This protein binds this small molecule.
Small molecule (SMILES): CCN(CC)c1ccc2c(-c3ccccc3C(=O)O)c3ccc(=[N+](CC)CC)cc-3oc2c1

Sequence of chain 3.A:
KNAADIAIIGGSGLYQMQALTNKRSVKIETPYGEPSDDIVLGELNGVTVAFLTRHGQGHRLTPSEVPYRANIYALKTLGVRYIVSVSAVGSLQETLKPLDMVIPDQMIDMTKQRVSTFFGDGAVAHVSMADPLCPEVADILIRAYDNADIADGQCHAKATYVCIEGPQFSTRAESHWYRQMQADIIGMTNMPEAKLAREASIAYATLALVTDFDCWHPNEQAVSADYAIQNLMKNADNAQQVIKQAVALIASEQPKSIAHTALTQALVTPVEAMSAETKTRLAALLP

Binding-site contacts:
Ligand atom C9 contacts residue RHB1 of chain 1.C at 3.6 Å.
Ligand atom O2 contacts residue VAL278 of chain 3.A at 3.2 Å.
Ligand atom N1 contacts residue RHB1 of chain 1.C at 3.4 Å.
Ligand atom C13 contacts residue RHB1 of chain 1.C at 3.1 Å.
Ligand atom C6 contacts residue TYR25 of chain 1.A at 3.7 Å (hydrophobic).
Ligand atom C12 contacts residue RHB1 of chain 1.C at 3.6 Å.
Ligand atom C25 contacts residue TYR25 of chain 1.A at 2.8 Å (hydrophobic).
Ligand atom O1 contacts residue SER22 of chain 1.A at 3.4 Å (h-bond).
Ligand atom C1 contacts residue LEU242 of chain 1.A at 3.6 Å (hydrophobic).
Ligand atom C8 contacts residue RHB1 of chain 1.C at 3.3 Å.
Ligand atom C18 contacts residue GLN275 of chain 3.A at 2.7 Å.
Ligand atom C19 contacts residue GLN275 of chain 3.A at 3.8 Å.
Ligand atom C15 contacts residue RHB1 of chain 1.C at 3.0 Å.
Ligand atom C14 contacts residue RHB1 of chain 1.C at 3.6 Å.
Ligand atom C4 contacts residue ILE239 of chain 1.A at 3.5 Å (hydrophobic).
Ligand atom C16 contacts residue RHB1 of chain 1.C at 3.8 Å.
Ligand atom C26 contacts residue VAL278 of chain 3.A at 3.8 Å (hydrophobic).
Ligand atom C22 contacts residue PO41 of chain 1.D at 3.5 Å.
Ligand atom N1 contacts residue PO41 of chain 1.D at 3.4 Å (h-bond).
Ligand atom O1 contacts residue HIS69 of chain 1.A at 3.7 Å.
Ligand atom C12 contacts residue PHE179 of chain 1.A at 3.4 Å (hydrophobic).
Ligand atom C10 contacts residue SER22 of chain 1.A at 2.7 Å.
Ligand atom O3 contacts residue GLN275 of chain 3.A at 3.2 Å (h-bond).
Ligand atom C17 contacts residue GLN275 of chain 3.A at 3.3 Å.
Ligand atom C7 contacts residue SER22 of chain 1.A at 3.5 Å.
Ligand atom O1 contacts residue LEU242 of chain 1.A at 3.8 Å.
Ligand atom N1 contacts residue SER22 of chain 1.A at 3.8 Å.
Ligand atom C23 contacts residue PRO73 of chain 1.A at 3.5 Å (hydrophobic).
Ligand atom O3 contacts residue LEU277 of chain 3.A at 3.8 Å.
Ligand atom C16 contacts residue PHE179 of chain 1.A at 3.5 Å (hydrophobic).
Ligand atom C23 contacts residue PO41 of chain 1.D at 2.6 Å.
Ligand atom C36 contacts residue RHB1 of chain 1.C at 2.6 Å.
Ligand atom C35 contacts residue RHB1 of chain 1.C at 2.2 Å.
Ligand atom C34 contacts residue MET243 of chain 1.A at 3.4 Å (hydrophobic).
Ligand atom C24 contacts residue TYR25 of chain 1.A at 3.6 Å (hydrophobic).
Ligand atom C23 contacts residue HIS65 of chain 1.A at 3.5 Å.
Ligand atom C3 contacts residue ILE239 of chain 1.A at 3.5 Å (hydrophobic).
Ligand atom C23 contacts residue SER22 of chain 1.A at 3.8 Å.
Ligand atom C11 contacts residue SER22 of chain 1.A at 3.7 Å.
Ligand atom C13 contacts residue PHE179 of chain 1.A at 3.5 Å (hydrophobic).

Sequence of chain 1.A:
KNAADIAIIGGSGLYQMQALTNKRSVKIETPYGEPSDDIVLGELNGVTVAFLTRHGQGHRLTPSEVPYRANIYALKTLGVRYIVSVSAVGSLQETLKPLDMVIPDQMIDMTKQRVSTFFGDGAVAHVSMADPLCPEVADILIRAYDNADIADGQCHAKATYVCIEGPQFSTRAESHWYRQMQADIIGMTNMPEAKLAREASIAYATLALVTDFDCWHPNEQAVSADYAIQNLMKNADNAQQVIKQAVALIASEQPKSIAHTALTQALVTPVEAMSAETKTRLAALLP